Binding-site contacts:
Ligand atom C3 contacts residue ASN246 of chain 3.G at 3.9 Å.
Ligand atom C7 contacts residue THR248 of chain 3.G at 3.9 Å.
Ligand atom O7 contacts residue NAG1 of chain 3.DA at 3.8 Å.
Ligand atom C8 contacts residue THR248 of chain 3.G at 4.1 Å.
Ligand atom C3 contacts residue GLU163 of chain 3.G at 4.4 Å.
Ligand atom C7 contacts residue NAG1 of chain 3.DA at 4.4 Å.
Ligand atom O5 contacts residue GLU163 of chain 3.G at 3.6 Å.
Ligand atom C4 contacts residue GLU163 of chain 3.G at 4.3 Å.
Ligand atom N2 contacts residue ASN246 of chain 3.G at 2.4 Å (h-bond).
Ligand atom O7 contacts residue GLU163 of chain 3.G at 4.0 Å.
Ligand atom C6 contacts residue ASP188 of chain 2.G at 4.2 Å.
Ligand atom C5 contacts residue ASN246 of chain 3.G at 3.6 Å.
Ligand atom C6 contacts residue NAG1 of chain 3.DA at 4.2 Å.
Ligand atom C4 contacts residue ASN246 of chain 3.G at 4.2 Å.
Ligand atom O6 contacts residue ASP188 of chain 2.G at 2.9 Å (salt-bridge).
Ligand atom C1 contacts residue ASN165 of chain 3.G at 4.0 Å.
Ligand atom C2 contacts residue ASN246 of chain 3.G at 2.6 Å.
Ligand atom O3 contacts residue GLU163 of chain 3.G at 3.9 Å.
Ligand atom C7 contacts residue ARG201 of chain 3.G at 4.3 Å.
Ligand atom C8 contacts residue ILE217 of chain 2.G at 3.6 Å (hydrophobic).
Ligand atom C5 contacts residue ASN165 of chain 3.G at 3.8 Å.
Ligand atom O7 contacts residue ASN246 of chain 3.G at 3.6 Å.
Ligand atom O6 contacts residue ASN165 of chain 3.G at 3.3 Å (h-bond).
Ligand atom O7 contacts residue SER247 of chain 3.G at 3.9 Å.
Ligand atom C6 contacts residue ASN165 of chain 3.G at 3.5 Å.
Ligand atom C8 contacts residue ARG201 of chain 3.G at 3.3 Å.
Ligand atom C1 contacts residue ASN246 of chain 3.G at 1.4 Å.
Ligand atom O5 contacts residue ASN165 of chain 3.G at 3.0 Å.
Ligand atom C2 contacts residue GLN164 of chain 3.G at 4.3 Å.
Ligand atom C5 contacts residue NAG1 of chain 3.DA at 3.9 Å.
Ligand atom C8 contacts residue NAG1 of chain 3.DA at 4.1 Å.
Ligand atom C6 contacts residue GLU163 of chain 3.G at 3.6 Å.
Ligand atom C5 contacts residue GLU163 of chain 3.G at 3.6 Å.
Ligand atom O7 contacts residue THR248 of chain 3.G at 3.1 Å.
Ligand atom O5 contacts residue ASN246 of chain 3.G at 2.3 Å (h-bond).
Ligand atom C7 contacts residue ASN246 of chain 3.G at 2.9 Å.
Ligand atom O5 contacts residue GLN164 of chain 3.G at 3.7 Å.
Ligand atom C1 contacts residue GLN164 of chain 3.G at 3.9 Å.
Ligand atom O6 contacts residue NAG1 of chain 3.DA at 3.2 Å.
Ligand atom C8 contacts residue ASN246 of chain 3.G at 3.2 Å.

Sequence of chain 2.G:
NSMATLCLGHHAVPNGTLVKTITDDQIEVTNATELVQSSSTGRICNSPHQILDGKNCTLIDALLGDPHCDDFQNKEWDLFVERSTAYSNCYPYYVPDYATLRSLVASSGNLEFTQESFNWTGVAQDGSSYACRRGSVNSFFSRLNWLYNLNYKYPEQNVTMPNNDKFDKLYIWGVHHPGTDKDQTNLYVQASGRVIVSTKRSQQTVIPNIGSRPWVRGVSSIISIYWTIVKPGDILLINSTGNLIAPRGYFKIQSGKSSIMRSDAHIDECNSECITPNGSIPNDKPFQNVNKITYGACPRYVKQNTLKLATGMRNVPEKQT

Sequence of chain 3.G:
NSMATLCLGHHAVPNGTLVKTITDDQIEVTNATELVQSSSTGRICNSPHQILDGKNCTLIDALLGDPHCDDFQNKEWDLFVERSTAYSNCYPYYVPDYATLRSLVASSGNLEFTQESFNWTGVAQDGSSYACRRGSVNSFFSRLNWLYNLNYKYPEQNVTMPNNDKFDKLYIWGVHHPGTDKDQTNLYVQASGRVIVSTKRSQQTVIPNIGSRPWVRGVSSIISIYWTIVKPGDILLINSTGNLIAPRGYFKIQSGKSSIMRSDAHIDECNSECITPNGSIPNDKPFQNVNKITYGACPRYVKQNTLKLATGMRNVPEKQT

The protein below binds the small molecule below.
Small molecule (SMILES): CC(=O)N[C@H]1[C@H](O[C@H]2[C@H](O)[C@@H](NC(C)=O)CO[C@@H]2CO)O[C@H](CO)[C@@H](O[C@@H]2O[C@H](CO)[C@@H](O)[C@H](O[C@H]3O[C@H](CO)[C@@H](O)[C@H](O)[C@@H]3O)[C@@H]2O)[C@@H]1O